Binding-site contacts:
Ligand atom C2 contacts residue DC6 of chain 1.B at 3.5 Å.
Ligand atom N3 contacts residue DG5 of chain 1.B at 2.9 Å (h-bond).
Ligand atom N3 contacts residue DG7 of chain 1.B at 2.7 Å (h-bond).
Ligand atom O2 contacts residue DG7 of chain 1.B at 2.7 Å (h-bond).
Ligand atom C5 contacts residue DC4 of chain 1.B at 3.4 Å.
Ligand atom C5 contacts residue DC2 of chain 1.B at 3.5 Å.
Ligand atom OP2 contacts residue LYS39 of chain 1.C at 2.5 Å (salt-bridge).
Ligand atom C4 contacts residue DG7 of chain 1.B at 3.3 Å.
Ligand atom O2 contacts residue DC6 of chain 1.B at 3.4 Å (h-bond).
Ligand atom O3' contacts residue GLN44 of chain 1.C at 3.4 Å.
Ligand atom O2 contacts residue DG3 of chain 1.B at 2.8 Å (h-bond).
Ligand atom N4 contacts residue DG5 of chain 1.B at 3.0 Å (h-bond).
Ligand atom N4 contacts residue DG7 of chain 1.B at 2.6 Å (h-bond).
Ligand atom OP1 contacts residue LYS61 of chain 1.C at 3.3 Å.
Ligand atom N1 contacts residue DC4 of chain 1.B at 2.9 Å (h-bond).
Ligand atom N2 contacts residue DC2 of chain 1.B at 2.8 Å (h-bond).
Ligand atom N2 contacts residue DC6 of chain 1.B at 2.8 Å (h-bond).
Ligand atom O5' contacts residue LYS61 of chain 1.C at 3.4 Å.
Ligand atom O2 contacts residue DC2 of chain 1.B at 3.4 Å (h-bond).
Ligand atom OP1 contacts residue TYR47 of chain 1.C at 2.7 Å (h-bond).
Ligand atom N1 contacts residue DC6 of chain 1.B at 2.8 Å (h-bond).
Ligand atom O6 contacts residue DC2 of chain 1.B at 2.7 Å (h-bond).
Ligand atom C4 contacts residue DC2 of chain 1.B at 3.4 Å.
Ligand atom C4 contacts residue DC4 of chain 1.B at 3.4 Å.
Ligand atom O6 contacts residue DC6 of chain 1.B at 2.8 Å (h-bond).
Ligand atom N4 contacts residue DG3 of chain 1.B at 2.8 Å (h-bond).
Ligand atom C4 contacts residue DC6 of chain 1.B at 3.4 Å.
Ligand atom C5 contacts residue DC6 of chain 1.B at 3.4 Å.
Ligand atom OP1 contacts residue GLN44 of chain 1.C at 2.6 Å (h-bond).
Ligand atom P contacts residue LYS39 of chain 1.C at 3.5 Å.
Ligand atom OP2 contacts residue LYS40 of chain 1.C at 3.4 Å.
Ligand atom C2 contacts residue DG7 of chain 1.B at 3.4 Å.
Ligand atom OP1 contacts residue ASN43 of chain 1.C at 2.8 Å (h-bond).
Ligand atom C2 contacts residue DC2 of chain 1.B at 3.5 Å.
Ligand atom N2 contacts residue DC4 of chain 1.B at 3.0 Å (h-bond).
Ligand atom O6 contacts residue DC4 of chain 1.B at 2.8 Å (h-bond).
Ligand atom O2 contacts residue DG5 of chain 1.B at 2.6 Å (h-bond).
Ligand atom N3 contacts residue DC2 of chain 1.B at 3.5 Å.
Ligand atom N3 contacts residue DG3 of chain 1.B at 2.9 Å (h-bond).
Ligand atom N1 contacts residue DC2 of chain 1.B at 2.9 Å (h-bond).

Sequence of chain 1.C:
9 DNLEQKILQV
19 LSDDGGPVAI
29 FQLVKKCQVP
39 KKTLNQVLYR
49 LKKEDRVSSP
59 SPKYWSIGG

A protein and the small-molecule ligand that binds it are described below.
Small molecule (SMILES): Nc1ccn([C@H]2C[C@H](O[P](=O)(O)OC[C@H]3O[C@@H](n4cnc5c(=O)nc(N)[nH]c54)C[C@@H]3O[P](=O)(O)OC[C@H]3O[C@@H](n4ccc(N)nc4=O)C[C@@H]3O[P](=O)(O)OC[C@H]3O[C@@H](n4cnc5c(=O)nc(N)[nH]c54)C[C@@H]3O[P](=O)(O)OC[C@H]3O[C@@H](n4ccc(N)nc4=O)C[C@@H]3O[P](=O)(O)OC[C@H]3O[C@@H](n4cnc5c(=O)nc(N)[nH]c54)C[C@@H]3O)[C@@H](COP(=O)=O)O2)c(=O)n1